Sequence of chain 1.D:
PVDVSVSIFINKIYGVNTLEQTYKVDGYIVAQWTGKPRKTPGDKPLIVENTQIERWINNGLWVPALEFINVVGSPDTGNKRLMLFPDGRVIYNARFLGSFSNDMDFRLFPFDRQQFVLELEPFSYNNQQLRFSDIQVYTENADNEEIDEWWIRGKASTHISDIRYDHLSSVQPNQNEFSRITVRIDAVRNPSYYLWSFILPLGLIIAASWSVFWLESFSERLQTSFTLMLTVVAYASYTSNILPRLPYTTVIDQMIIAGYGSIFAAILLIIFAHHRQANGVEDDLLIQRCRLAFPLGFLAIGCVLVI

Sequence of chain 1.A:
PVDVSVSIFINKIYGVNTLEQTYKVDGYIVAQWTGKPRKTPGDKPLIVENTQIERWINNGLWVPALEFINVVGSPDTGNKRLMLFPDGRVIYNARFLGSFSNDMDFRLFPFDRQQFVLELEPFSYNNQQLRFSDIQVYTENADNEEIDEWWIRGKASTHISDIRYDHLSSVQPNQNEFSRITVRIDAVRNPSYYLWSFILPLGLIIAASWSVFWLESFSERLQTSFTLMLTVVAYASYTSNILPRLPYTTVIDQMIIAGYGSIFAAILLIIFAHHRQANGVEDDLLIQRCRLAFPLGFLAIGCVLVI

Sequence of chain 1.E:
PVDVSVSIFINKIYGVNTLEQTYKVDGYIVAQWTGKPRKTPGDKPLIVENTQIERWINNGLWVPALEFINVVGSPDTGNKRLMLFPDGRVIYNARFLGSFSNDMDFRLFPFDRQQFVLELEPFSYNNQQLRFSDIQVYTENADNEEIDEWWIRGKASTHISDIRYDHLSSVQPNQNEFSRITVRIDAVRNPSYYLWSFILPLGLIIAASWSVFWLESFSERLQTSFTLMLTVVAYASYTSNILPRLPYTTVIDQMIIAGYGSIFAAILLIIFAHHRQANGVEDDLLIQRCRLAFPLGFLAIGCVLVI

Sequence of chain 1.C:
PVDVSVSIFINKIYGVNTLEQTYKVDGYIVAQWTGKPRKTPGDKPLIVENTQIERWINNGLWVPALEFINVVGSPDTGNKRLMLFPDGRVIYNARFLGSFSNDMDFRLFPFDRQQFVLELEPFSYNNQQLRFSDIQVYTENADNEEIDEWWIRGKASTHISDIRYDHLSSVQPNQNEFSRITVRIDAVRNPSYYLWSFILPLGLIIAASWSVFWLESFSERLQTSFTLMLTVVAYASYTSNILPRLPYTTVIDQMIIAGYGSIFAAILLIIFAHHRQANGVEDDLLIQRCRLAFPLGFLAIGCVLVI

Sequence of chain 1.B:
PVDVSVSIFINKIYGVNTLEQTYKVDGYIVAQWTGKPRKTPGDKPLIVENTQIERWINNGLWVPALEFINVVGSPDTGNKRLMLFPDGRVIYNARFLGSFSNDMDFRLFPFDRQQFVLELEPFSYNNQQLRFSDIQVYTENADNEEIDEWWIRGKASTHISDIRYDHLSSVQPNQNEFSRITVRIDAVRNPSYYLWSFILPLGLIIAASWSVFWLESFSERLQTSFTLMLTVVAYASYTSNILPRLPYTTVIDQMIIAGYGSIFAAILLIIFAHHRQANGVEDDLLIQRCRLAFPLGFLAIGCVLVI

Binding-site contacts:
Ligand atom C05 contacts residue SER237 of chain 1.A at 3.2 Å.
Ligand atom C09 contacts residue SER237 of chain 1.B at 4.4 Å.
Ligand atom C contacts residue SER237 of chain 1.B at 3.8 Å.
Ligand atom C10 contacts residue SER237 of chain 1.C at 4.2 Å.
Ligand atom C07 contacts residue SER237 of chain 1.A at 4.4 Å.
Ligand atom C04 contacts residue SER237 of chain 1.A at 3.7 Å.
Ligand atom C04 contacts residue SER237 of chain 1.B at 4.0 Å.
Ligand atom BR contacts residue ALA234 of chain 1.C at 3.3 Å.
Ligand atom C09 contacts residue SER237 of chain 1.C at 3.7 Å.
Ligand atom C01 contacts residue SER237 of chain 1.E at 4.0 Å.
Ligand atom C03 contacts residue SER237 of chain 1.E at 4.5 Å.
Ligand atom C07 contacts residue SER237 of chain 1.E at 4.3 Å.
Ligand atom C05 contacts residue SER237 of chain 1.B at 3.9 Å.
Ligand atom C03 contacts residue ALA234 of chain 1.E at 4.4 Å (hydrophobic).
Ligand atom BR contacts residue SER237 of chain 1.C at 3.4 Å.
Ligand atom C09 contacts residue SER237 of chain 1.D at 4.2 Å.
Ligand atom C03 contacts residue SER237 of chain 1.A at 4.3 Å.
Ligand atom C05 contacts residue ALA234 of chain 1.A at 3.2 Å (hydrophobic).
Ligand atom C08 contacts residue SER237 of chain 1.E at 3.3 Å.
Ligand atom C07 contacts residue SER237 of chain 1.D at 4.4 Å.
Ligand atom N contacts residue SER237 of chain 1.E at 4.2 Å.
Ligand atom C01 contacts residue ALA234 of chain 1.E at 3.6 Å (hydrophobic).
Ligand atom C06 contacts residue SER237 of chain 1.B at 3.7 Å.
Ligand atom C06 contacts residue SER237 of chain 1.A at 3.2 Å.
Ligand atom N contacts residue SER237 of chain 1.D at 4.3 Å.
Ligand atom C11 contacts residue SER237 of chain 1.D at 4.4 Å.
Ligand atom C01 contacts residue ALA234 of chain 1.D at 3.9 Å (hydrophobic).
Ligand atom C02 contacts residue SER237 of chain 1.E at 4.1 Å.
Ligand atom BR contacts residue VAL233 of chain 1.C at 4.3 Å.
Ligand atom C08 contacts residue SER237 of chain 1.D at 3.8 Å.

A protein and the small-molecule ligand that binds it are described below.
Small molecule (SMILES): C[C@]12CC3(N)CC(Br)(C1)C[C@@](C)(C3)C2